Binding-site contacts:
Ligand atom C3 contacts residue ASN27 of chain 1.F at 3.9 Å.
Ligand atom C7 contacts residue ASN27 of chain 1.F at 3.3 Å.
Ligand atom O6 contacts residue GLN19 of chain 1.F at 4.3 Å.
Ligand atom C5 contacts residue ASN27 of chain 1.F at 3.7 Å.
Ligand atom O7 contacts residue LYS26 of chain 1.F at 4.4 Å.
Ligand atom C2 contacts residue ASN27 of chain 1.F at 2.6 Å.
Ligand atom C8 contacts residue LYS26 of chain 1.F at 4.2 Å.
Ligand atom N2 contacts residue ASN27 of chain 1.F at 3.2 Å (h-bond).
Ligand atom C1 contacts residue GLN19 of chain 1.F at 4.5 Å.
Ligand atom C4 contacts residue ASN27 of chain 1.F at 4.4 Å.
Ligand atom O7 contacts residue ASN27 of chain 1.F at 2.8 Å (h-bond).
Ligand atom O5 contacts residue ASN27 of chain 1.F at 2.3 Å (h-bond).
Ligand atom C1 contacts residue ASN27 of chain 1.F at 1.6 Å.
Ligand atom O5 contacts residue GLN19 of chain 1.F at 4.0 Å.

This small molecule binds to this protein.
Small molecule (SMILES): CC(=O)N[C@@H]1[C@@H](O)[C@H](O)[C@@H](CO)O[C@H]1O

Sequence of chain 1.F:
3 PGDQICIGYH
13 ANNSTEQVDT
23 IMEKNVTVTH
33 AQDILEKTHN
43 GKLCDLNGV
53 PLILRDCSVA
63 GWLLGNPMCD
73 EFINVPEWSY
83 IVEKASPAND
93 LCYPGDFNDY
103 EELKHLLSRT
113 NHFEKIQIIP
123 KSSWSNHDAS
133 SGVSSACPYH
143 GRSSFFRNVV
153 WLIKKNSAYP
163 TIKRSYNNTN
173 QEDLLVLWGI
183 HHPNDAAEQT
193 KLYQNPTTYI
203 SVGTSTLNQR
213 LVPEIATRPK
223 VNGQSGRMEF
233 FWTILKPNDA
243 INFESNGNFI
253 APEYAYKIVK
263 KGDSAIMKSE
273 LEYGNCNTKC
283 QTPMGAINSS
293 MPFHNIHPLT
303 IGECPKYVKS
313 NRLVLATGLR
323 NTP